Sequence of chain 1.B:
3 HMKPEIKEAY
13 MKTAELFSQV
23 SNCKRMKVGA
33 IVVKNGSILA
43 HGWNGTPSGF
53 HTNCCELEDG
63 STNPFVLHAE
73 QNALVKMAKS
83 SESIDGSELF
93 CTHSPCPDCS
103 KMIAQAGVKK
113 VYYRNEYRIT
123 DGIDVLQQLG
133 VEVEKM

Sequence of chain 1.G:
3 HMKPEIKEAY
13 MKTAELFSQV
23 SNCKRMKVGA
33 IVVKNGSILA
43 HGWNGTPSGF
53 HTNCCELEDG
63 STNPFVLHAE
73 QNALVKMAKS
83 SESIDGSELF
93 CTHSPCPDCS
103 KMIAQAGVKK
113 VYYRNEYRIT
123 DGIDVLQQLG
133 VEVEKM

A small-molecule ligand and the protein it binds are described below.
Small molecule (SMILES): Nc1ccn([C@H]2C[C@H](O)[C@@H](COP(=O)(O)O)O2)c(=O)n1

Binding-site contacts:
Ligand atom O2 contacts residue HIS43 of chain 1.G at 3.9 Å.
Ligand atom C3' contacts residue TRP45 of chain 1.G at 4.2 Å (hydrophobic).
Ligand atom O2 contacts residue TRP45 of chain 1.G at 3.3 Å (h-bond).
Ligand atom C2' contacts residue TRP45 of chain 1.G at 3.4 Å (hydrophobic).
Ligand atom O4' contacts residue GLN107 of chain 1.B at 3.3 Å (h-bond).
Ligand atom N4 contacts residue HIS43 of chain 1.G at 3.2 Å.
Ligand atom O3' contacts residue THR48 of chain 1.G at 2.8 Å (h-bond).
Ligand atom C1' contacts residue GLN107 of chain 1.B at 4.1 Å.
Ligand atom C1' contacts residue ASN74 of chain 1.G at 3.7 Å.
Ligand atom C5' contacts residue SER50 of chain 1.G at 4.1 Å.
Ligand atom O2 contacts residue ASN74 of chain 1.G at 3.3 Å.
Ligand atom C4 contacts residue TRP45 of chain 1.G at 3.4 Å (hydrophobic).
Ligand atom P contacts residue SER50 of chain 1.G at 3.5 Å.
Ligand atom C3' contacts residue ASN74 of chain 1.G at 4.0 Å.
Ligand atom C4' contacts residue THR48 of chain 1.G at 3.4 Å.
Ligand atom C5 contacts residue TRP45 of chain 1.G at 3.7 Å (hydrophobic).
Ligand atom O5' contacts residue SER50 of chain 1.G at 3.0 Å (h-bond).
Ligand atom C3' contacts residue THR48 of chain 1.G at 3.4 Å.
Ligand atom C2' contacts residue ASN74 of chain 1.G at 3.6 Å.
Ligand atom O3' contacts residue TRP45 of chain 1.G at 4.2 Å.
Ligand atom N3 contacts residue HIS43 of chain 1.G at 2.9 Å (h-bond).
Ligand atom O3' contacts residue GLY47 of chain 1.G at 3.1 Å (h-bond).
Ligand atom C2 contacts residue HIS43 of chain 1.G at 3.9 Å.
Ligand atom O2 contacts residue GLY44 of chain 1.G at 3.3 Å.
Ligand atom C4' contacts residue GLN107 of chain 1.B at 4.1 Å.
Ligand atom N1 contacts residue TRP45 of chain 1.G at 4.0 Å.
Ligand atom C5' contacts residue THR48 of chain 1.G at 3.9 Å.
Ligand atom N3 contacts residue GLY44 of chain 1.G at 4.1 Å.
Ligand atom C2 contacts residue GLY44 of chain 1.G at 4.1 Å.
Ligand atom C2 contacts residue ASN74 of chain 1.G at 4.3 Å.
Ligand atom N4 contacts residue TRP45 of chain 1.G at 3.7 Å.
Ligand atom C4 contacts residue HIS43 of chain 1.G at 3.7 Å.
Ligand atom C3' contacts residue GLY47 of chain 1.G at 4.1 Å.
Ligand atom C6 contacts residue TRP45 of chain 1.G at 3.9 Å (hydrophobic).
Ligand atom N3 contacts residue TRP45 of chain 1.G at 3.5 Å.
Ligand atom O3' contacts residue ASN74 of chain 1.G at 3.3 Å (h-bond).
Ligand atom C2 contacts residue TRP45 of chain 1.G at 4.1 Å (hydrophobic).
Ligand atom C4' contacts residue SER50 of chain 1.G at 4.2 Å.
Ligand atom O4' contacts residue SER50 of chain 1.G at 4.0 Å.
Ligand atom O2P contacts residue SER50 of chain 1.G at 2.9 Å (h-bond).